Sequence of chain 6.A:
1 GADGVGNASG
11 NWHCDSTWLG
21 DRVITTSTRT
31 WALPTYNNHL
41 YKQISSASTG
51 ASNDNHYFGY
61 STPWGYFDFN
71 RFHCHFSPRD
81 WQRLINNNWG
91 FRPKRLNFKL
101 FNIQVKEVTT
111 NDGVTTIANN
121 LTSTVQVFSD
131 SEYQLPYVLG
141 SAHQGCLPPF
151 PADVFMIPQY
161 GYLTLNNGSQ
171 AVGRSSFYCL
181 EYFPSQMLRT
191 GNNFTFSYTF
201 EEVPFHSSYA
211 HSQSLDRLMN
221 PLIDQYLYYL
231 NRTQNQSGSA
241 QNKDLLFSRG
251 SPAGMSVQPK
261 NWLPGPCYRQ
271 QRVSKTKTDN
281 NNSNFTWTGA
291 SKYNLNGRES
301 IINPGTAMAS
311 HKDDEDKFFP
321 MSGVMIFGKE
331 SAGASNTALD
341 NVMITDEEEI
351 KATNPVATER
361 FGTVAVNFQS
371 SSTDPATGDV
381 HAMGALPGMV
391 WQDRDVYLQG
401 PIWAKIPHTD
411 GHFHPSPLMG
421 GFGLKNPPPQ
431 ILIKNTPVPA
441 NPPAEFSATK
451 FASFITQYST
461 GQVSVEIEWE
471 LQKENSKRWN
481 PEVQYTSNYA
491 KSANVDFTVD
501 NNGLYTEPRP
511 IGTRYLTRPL

The small molecule below binds the protein below.
Small molecule (SMILES): CC(=O)N[C@H]1[C@H]([C@H](O)[C@H](O)CO)O[C@@](O)(C(=O)O)C[C@@H]1O

Sequence of chain 5.A:
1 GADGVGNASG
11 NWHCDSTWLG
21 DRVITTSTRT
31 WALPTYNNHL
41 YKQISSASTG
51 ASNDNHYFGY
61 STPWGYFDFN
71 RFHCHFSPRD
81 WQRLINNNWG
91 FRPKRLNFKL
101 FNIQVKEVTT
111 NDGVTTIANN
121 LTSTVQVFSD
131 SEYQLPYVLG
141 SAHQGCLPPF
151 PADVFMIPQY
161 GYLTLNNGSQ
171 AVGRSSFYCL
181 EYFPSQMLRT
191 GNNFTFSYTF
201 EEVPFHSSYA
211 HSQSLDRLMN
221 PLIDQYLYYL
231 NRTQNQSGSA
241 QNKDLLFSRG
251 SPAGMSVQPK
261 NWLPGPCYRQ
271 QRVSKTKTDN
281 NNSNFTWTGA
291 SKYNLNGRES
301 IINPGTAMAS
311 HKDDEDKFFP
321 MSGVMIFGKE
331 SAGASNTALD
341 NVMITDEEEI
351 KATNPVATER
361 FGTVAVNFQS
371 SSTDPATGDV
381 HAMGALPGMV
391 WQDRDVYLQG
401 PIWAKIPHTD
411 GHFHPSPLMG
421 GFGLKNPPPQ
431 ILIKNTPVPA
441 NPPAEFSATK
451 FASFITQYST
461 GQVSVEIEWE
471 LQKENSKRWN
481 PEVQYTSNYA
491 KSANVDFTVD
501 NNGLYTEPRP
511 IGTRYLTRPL

Binding-site contacts:
Ligand atom C10 contacts residue SER256 of chain 6.A at 4.2 Å.
Ligand atom O4 contacts residue ASN231 of chain 6.A at 4.2 Å.
Ligand atom O1A contacts residue ASN284 of chain 5.A at 4.5 Å.
Ligand atom C11 contacts residue SER256 of chain 6.A at 4.3 Å.
Ligand atom O1A contacts residue ARG232 of chain 6.A at 3.5 Å.
Ligand atom C2 contacts residue ASN284 of chain 5.A at 3.9 Å.
Ligand atom C2 contacts residue THR286 of chain 5.A at 4.2 Å.
Ligand atom O1B contacts residue ASN284 of chain 5.A at 3.7 Å.
Ligand atom C3 contacts residue THR286 of chain 5.A at 3.5 Å.
Ligand atom C5 contacts residue ASN231 of chain 6.A at 4.5 Å.
Ligand atom O2 contacts residue TRP287 of chain 5.A at 4.5 Å.
Ligand atom C1 contacts residue ARG232 of chain 6.A at 3.6 Å.
Ligand atom C3 contacts residue TRP287 of chain 5.A at 4.1 Å (hydrophobic).
Ligand atom C4 contacts residue VAL257 of chain 6.A at 4.4 Å (hydrophobic).
Ligand atom C2 contacts residue ASN231 of chain 6.A at 4.0 Å.
Ligand atom C11 contacts residue ALA253 of chain 6.A at 3.6 Å (hydrophobic).
Ligand atom O2 contacts residue ASN231 of chain 6.A at 4.2 Å.
Ligand atom O2 contacts residue ARG232 of chain 6.A at 4.5 Å.
Ligand atom O4 contacts residue VAL257 of chain 6.A at 3.1 Å.
Ligand atom C11 contacts residue ASN55 of chain 5.A at 3.2 Å.
Ligand atom C4 contacts residue ASN231 of chain 6.A at 3.5 Å.
Ligand atom O2 contacts residue ASN284 of chain 5.A at 3.0 Å (h-bond).
Ligand atom O1A contacts residue ASN231 of chain 6.A at 2.7 Å (h-bond).
Ligand atom C10 contacts residue ASN55 of chain 5.A at 3.8 Å.
Ligand atom O4 contacts residue TRP287 of chain 5.A at 4.1 Å.
Ligand atom O10 contacts residue SER52 of chain 5.A at 4.4 Å.
Ligand atom O10 contacts residue ASN55 of chain 5.A at 3.4 Å (h-bond).
Ligand atom C11 contacts residue GLY254 of chain 6.A at 3.6 Å.
Ligand atom O2 contacts residue THR286 of chain 5.A at 4.0 Å.
Ligand atom C1 contacts residue ASN284 of chain 5.A at 3.8 Å.
Ligand atom O1B contacts residue ARG232 of chain 6.A at 2.5 Å (salt-bridge).
Ligand atom C3 contacts residue ASN231 of chain 6.A at 3.9 Å.
Ligand atom C1 contacts residue ASN231 of chain 6.A at 3.6 Å.
Ligand atom O1B contacts residue ASN231 of chain 6.A at 4.3 Å.
Ligand atom O1A contacts residue THR286 of chain 5.A at 4.2 Å.
Ligand atom O10 contacts residue SER256 of chain 6.A at 3.5 Å (h-bond).